Sequence of chain 1.C:
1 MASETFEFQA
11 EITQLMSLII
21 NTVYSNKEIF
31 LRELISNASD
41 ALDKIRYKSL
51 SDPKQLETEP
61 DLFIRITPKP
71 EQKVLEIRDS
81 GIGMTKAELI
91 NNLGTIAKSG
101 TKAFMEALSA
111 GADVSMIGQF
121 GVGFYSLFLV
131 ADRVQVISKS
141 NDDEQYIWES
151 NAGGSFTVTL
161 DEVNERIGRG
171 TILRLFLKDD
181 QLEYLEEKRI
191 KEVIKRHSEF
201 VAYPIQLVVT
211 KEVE

Binding-site contacts:
Ligand atom C35 contacts residue MET84 of chain 1.C at 3.9 Å (hydrophobic).
Ligand atom O33 contacts residue THR171 of chain 1.C at 3.4 Å (h-bond).
Ligand atom O33 contacts residue ALA41 of chain 1.C at 3.6 Å.
Ligand atom O36 contacts residue ASP40 of chain 1.C at 2.8 Å (salt-bridge).
Ligand atom O33 contacts residue MET84 of chain 1.C at 3.8 Å.
Ligand atom C35 contacts residue PHE124 of chain 1.C at 3.8 Å (hydrophobic).
Ligand atom C15 contacts residue MET84 of chain 1.C at 3.9 Å (hydrophobic).
Ligand atom C32 contacts residue ASP79 of chain 1.C at 3.8 Å.
Ligand atom N34 contacts residue ASN37 of chain 1.C at 3.7 Å.
Ligand atom O37 contacts residue PHE124 of chain 1.C at 2.9 Å (h-bond).
Ligand atom C21 contacts residue PHE124 of chain 1.C at 3.6 Å (hydrophobic).
Ligand atom C20 contacts residue PHE124 of chain 1.C at 3.6 Å (hydrophobic).
Ligand atom C6 contacts residue ASP40 of chain 1.C at 3.7 Å.
Ligand atom O37 contacts residue VAL122 of chain 1.C at 3.0 Å.
Ligand atom C30 contacts residue ASP40 of chain 1.C at 3.9 Å.
Ligand atom C18 contacts residue LEU93 of chain 1.C at 3.5 Å (hydrophobic).
Ligand atom C5 contacts residue ASP40 of chain 1.C at 3.6 Å.
Ligand atom N34 contacts residue ALA38 of chain 1.C at 3.8 Å.
Ligand atom C29 contacts residue LYS44 of chain 1.C at 3.8 Å.
Ligand atom C12 contacts residue LYS44 of chain 1.C at 3.6 Å.
Ligand atom C3 contacts residue GLY121 of chain 1.C at 3.8 Å.
Ligand atom O28 contacts residue LYS44 of chain 1.C at 2.9 Å (salt-bridge).
Ligand atom C9 contacts residue LYS44 of chain 1.C at 3.8 Å.
Ligand atom N22 contacts residue GLY121 of chain 1.C at 3.4 Å (h-bond).
Ligand atom C11 contacts residue LYS44 of chain 1.C at 3.8 Å.
Ligand atom C4 contacts residue ASN37 of chain 1.C at 3.3 Å.
Ligand atom C19 contacts residue PHE124 of chain 1.C at 3.7 Å (hydrophobic).
Ligand atom C30 contacts residue ASN37 of chain 1.C at 3.6 Å.
Ligand atom C29 contacts residue ILE82 of chain 1.C at 3.6 Å (hydrophobic).
Ligand atom O37 contacts residue GLY123 of chain 1.C at 3.1 Å (h-bond).
Ligand atom C25 contacts residue ASN92 of chain 1.C at 3.6 Å.
Ligand atom C21 contacts residue GLY121 of chain 1.C at 3.5 Å.
Ligand atom O37 contacts residue GLY121 of chain 1.C at 3.4 Å (h-bond).
Ligand atom C29 contacts residue ALA41 of chain 1.C at 3.7 Å (hydrophobic).
Ligand atom C27 contacts residue GLU88 of chain 1.C at 3.9 Å.
Ligand atom C27 contacts residue ASN92 of chain 1.C at 3.5 Å.
Ligand atom N34 contacts residue ASP79 of chain 1.C at 2.7 Å (salt-bridge).
Ligand atom C2 contacts residue GLY121 of chain 1.C at 3.8 Å.
Ligand atom O31 contacts residue ASN37 of chain 1.C at 3.9 Å.
Ligand atom C36 contacts residue ASN92 of chain 1.C at 3.7 Å.

This protein binds this small molecule.
Small molecule (SMILES): CO[C@H]1C[C@H](C)Cc2cc(O)cc(c2)NC(=O)/C(C)=C/CC[C@H](C)[C@@H](OC(N)=O)/C(C)=C/[C@H](C)[C@H]1O